The protein below binds the small molecule below.
Small molecule (SMILES): CC(=O)N[C@H]1[C@H](O[C@H]2[C@H](O)[C@@H](NC(C)=O)CO[C@@H]2CO)O[C@H](CO)[C@@H](O)[C@@H]1O

Binding-site contacts:
Ligand atom C8 contacts residue GLN194 of chain 1.B at 4.5 Å.
Ligand atom O7 contacts residue ILE161 of chain 1.B at 4.5 Å.
Ligand atom O7 contacts residue LYS234 of chain 1.B at 4.1 Å.
Ligand atom C2 contacts residue ASN196 of chain 1.B at 2.5 Å.
Ligand atom O7 contacts residue ASN196 of chain 1.B at 3.4 Å (h-bond).
Ligand atom C6 contacts residue ASN196 of chain 1.B at 4.3 Å.
Ligand atom C7 contacts residue ASN196 of chain 1.B at 3.6 Å.
Ligand atom O6 contacts residue ASN196 of chain 1.B at 4.5 Å.
Ligand atom C7 contacts residue ILE161 of chain 1.B at 3.9 Å (hydrophobic).
Ligand atom C1 contacts residue ILE161 of chain 1.B at 4.0 Å (hydrophobic).
Ligand atom C3 contacts residue ASN196 of chain 1.B at 3.8 Å.
Ligand atom O6 contacts residue GLU199 of chain 1.B at 3.6 Å.
Ligand atom O6 contacts residue THR198 of chain 1.B at 3.9 Å.
Ligand atom O7 contacts residue GLU199 of chain 1.B at 2.9 Å (salt-bridge).
Ligand atom C5 contacts residue ASN196 of chain 1.B at 3.4 Å.
Ligand atom N2 contacts residue ILE161 of chain 1.B at 3.8 Å.
Ligand atom C4 contacts residue ASN196 of chain 1.B at 4.0 Å.
Ligand atom C6 contacts residue GLU199 of chain 1.B at 4.3 Å.
Ligand atom C1 contacts residue THR198 of chain 1.B at 3.4 Å.
Ligand atom O5 contacts residue ASN196 of chain 1.B at 2.0 Å (h-bond).
Ligand atom N2 contacts residue ASN196 of chain 1.B at 3.2 Å (h-bond).
Ligand atom C8 contacts residue THR198 of chain 1.B at 4.3 Å.
Ligand atom O7 contacts residue GLN194 of chain 1.B at 4.1 Å.
Ligand atom C7 contacts residue GLU199 of chain 1.B at 4.0 Å.
Ligand atom C8 contacts residue ILE161 of chain 1.B at 3.9 Å (hydrophobic).
Ligand atom C1 contacts residue ASN196 of chain 1.B at 1.5 Å.
Ligand atom C5 contacts residue THR198 of chain 1.B at 3.8 Å.
Ligand atom O5 contacts residue THR198 of chain 1.B at 3.6 Å (h-bond).

Sequence of chain 1.B:
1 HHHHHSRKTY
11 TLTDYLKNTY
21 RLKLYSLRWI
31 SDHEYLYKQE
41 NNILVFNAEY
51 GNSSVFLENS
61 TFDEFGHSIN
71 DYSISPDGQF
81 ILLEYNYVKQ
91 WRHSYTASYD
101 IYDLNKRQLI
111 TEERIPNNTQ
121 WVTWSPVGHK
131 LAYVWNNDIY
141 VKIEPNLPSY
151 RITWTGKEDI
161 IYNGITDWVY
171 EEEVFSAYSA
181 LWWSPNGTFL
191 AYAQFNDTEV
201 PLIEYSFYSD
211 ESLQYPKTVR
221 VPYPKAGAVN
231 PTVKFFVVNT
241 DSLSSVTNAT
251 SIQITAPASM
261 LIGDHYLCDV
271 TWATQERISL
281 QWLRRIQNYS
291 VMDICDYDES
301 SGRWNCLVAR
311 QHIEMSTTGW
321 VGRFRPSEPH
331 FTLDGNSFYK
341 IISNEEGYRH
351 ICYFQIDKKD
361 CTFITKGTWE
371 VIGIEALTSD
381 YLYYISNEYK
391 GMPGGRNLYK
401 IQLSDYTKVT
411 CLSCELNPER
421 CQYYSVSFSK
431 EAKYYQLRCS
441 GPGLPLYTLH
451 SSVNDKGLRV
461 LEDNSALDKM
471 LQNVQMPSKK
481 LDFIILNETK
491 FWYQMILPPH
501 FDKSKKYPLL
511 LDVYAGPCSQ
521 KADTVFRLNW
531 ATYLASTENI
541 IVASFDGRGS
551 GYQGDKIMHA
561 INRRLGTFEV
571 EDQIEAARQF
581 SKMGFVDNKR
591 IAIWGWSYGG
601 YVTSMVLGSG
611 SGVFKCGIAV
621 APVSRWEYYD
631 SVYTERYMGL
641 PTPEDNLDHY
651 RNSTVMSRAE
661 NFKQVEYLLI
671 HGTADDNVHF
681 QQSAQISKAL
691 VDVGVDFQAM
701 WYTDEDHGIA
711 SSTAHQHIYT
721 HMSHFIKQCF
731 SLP